Sequence of chain 1.C:
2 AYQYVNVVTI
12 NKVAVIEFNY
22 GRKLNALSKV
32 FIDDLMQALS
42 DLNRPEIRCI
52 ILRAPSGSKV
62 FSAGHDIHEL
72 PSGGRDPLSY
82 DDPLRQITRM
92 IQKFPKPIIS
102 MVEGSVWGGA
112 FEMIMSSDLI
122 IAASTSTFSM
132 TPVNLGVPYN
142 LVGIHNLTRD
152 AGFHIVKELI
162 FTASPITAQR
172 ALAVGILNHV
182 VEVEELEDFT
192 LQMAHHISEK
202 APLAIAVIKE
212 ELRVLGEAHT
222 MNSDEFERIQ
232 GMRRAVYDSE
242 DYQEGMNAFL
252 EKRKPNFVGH

This protein binds this small molecule.
Small molecule (SMILES): C[C@H](C(=O)OCCNC(=O)CCNC(=O)[C@H](O)C(C)(C)COP(=O)(O)OP(=O)(O)OC[C@H]1O[C@@H](n2cnc3c(N)ncnc32)[C@H](O)[C@@H]1OP(=O)(O)O)S(=O)(=O)O

Binding-site contacts:
Ligand atom CP8 contacts residue LCV1 of chain 1.K at 0.0 Å.
Ligand atom O11 contacts residue LCV1 of chain 1.K at 0.0 Å (h-bond).
Ligand atom C2' contacts residue LCV1 of chain 1.K at 0.0 Å.
Ligand atom CPB contacts residue LCV1 of chain 1.K at 0.0 Å.
Ligand atom O33 contacts residue LCV1 of chain 1.K at 0.0 Å (h-bond).
Ligand atom N9 contacts residue LCV1 of chain 1.K at 0.0 Å (h-bond).
Ligand atom O31 contacts residue LCV1 of chain 1.K at 0.0 Å (h-bond).
Ligand atom C1' contacts residue LCV1 of chain 1.K at 0.0 Å.
Ligand atom C8 contacts residue LCV1 of chain 1.K at 0.0 Å.
Ligand atom CP9 contacts residue LCV1 of chain 1.K at 0.0 Å.
Ligand atom C4 contacts residue LCV1 of chain 1.K at 0.0 Å.
Ligand atom P3 contacts residue LCV1 of chain 1.K at 0.0 Å.
Ligand atom C4' contacts residue LCV1 of chain 1.K at 0.0 Å.
Ligand atom CP3 contacts residue LCV1 of chain 1.K at 0.0 Å.
Ligand atom O4' contacts residue LCV1 of chain 1.K at 0.0 Å (h-bond).
Ligand atom O56 contacts residue LCV1 of chain 1.K at 0.0 Å (h-bond).
Ligand atom N3 contacts residue LCV1 of chain 1.K at 0.0 Å (h-bond).
Ligand atom P1 contacts residue LCV1 of chain 1.K at 0.0 Å.
Ligand atom O5' contacts residue LCV1 of chain 1.K at 0.0 Å (h-bond).
Ligand atom CP4 contacts residue LCV1 of chain 1.K at 0.0 Å.
Ligand atom CPA contacts residue LCV1 of chain 1.K at 0.0 Å.
Ligand atom O22 contacts residue LCV1 of chain 1.K at 0.0 Å (h-bond).
Ligand atom CP2 contacts residue LCV1 of chain 1.K at 0.0 Å.
Ligand atom O7 contacts residue LCV1 of chain 1.K at 0.0 Å (h-bond).
Ligand atom O3' contacts residue LCV1 of chain 1.K at 0.0 Å (h-bond).
Ligand atom CP5 contacts residue LCV1 of chain 1.K at 0.0 Å.
Ligand atom CP7 contacts residue LCV1 of chain 1.K at 0.0 Å.
Ligand atom C5 contacts residue LCV1 of chain 1.K at 0.0 Å.
Ligand atom O6 contacts residue LCV1 of chain 1.K at 0.0 Å (h-bond).
Ligand atom O32 contacts residue LCV1 of chain 1.K at 0.0 Å (h-bond).
Ligand atom C5' contacts residue LCV1 of chain 1.K at 0.0 Å.
Ligand atom C6 contacts residue LCV1 of chain 1.K at 0.0 Å.
Ligand atom O2' contacts residue LCV1 of chain 1.K at 0.0 Å (h-bond).
Ligand atom N6 contacts residue LCV1 of chain 1.K at 0.0 Å (h-bond).
Ligand atom N1 contacts residue LCV1 of chain 1.K at 0.0 Å (h-bond).
Ligand atom N7 contacts residue LCV1 of chain 1.K at 0.0 Å (h-bond).
Ligand atom O12 contacts residue LCV1 of chain 1.K at 0.0 Å (h-bond).
Ligand atom C3' contacts residue LCV1 of chain 1.K at 0.0 Å.
Ligand atom P2 contacts residue LCV1 of chain 1.K at 0.0 Å.
Ligand atom C2 contacts residue LCV1 of chain 1.K at 0.0 Å.